The small molecule below binds the protein below.
Small molecule (SMILES): CC(=O)N[C@H]1[C@H](O[C@H]2[C@H](O)[C@@H](NC(C)=O)CO[C@@H]2CO[C@@H]2O[C@@H](C)[C@@H](O)[C@@H](O)[C@@H]2O)O[C@H](CO)[C@@H](O[C@@H]2O[C@H](CO[C@H]3O[C@H](CO)[C@@H](O)[C@H](O)[C@@H]3O)[C@@H](O)[C@H](O[C@H]3O[C@H](CO)[C@@H](O)[C@H](O)[C@@H]3O)[C@@H]2O)[C@@H]1O

Sequence of chain 1.A:
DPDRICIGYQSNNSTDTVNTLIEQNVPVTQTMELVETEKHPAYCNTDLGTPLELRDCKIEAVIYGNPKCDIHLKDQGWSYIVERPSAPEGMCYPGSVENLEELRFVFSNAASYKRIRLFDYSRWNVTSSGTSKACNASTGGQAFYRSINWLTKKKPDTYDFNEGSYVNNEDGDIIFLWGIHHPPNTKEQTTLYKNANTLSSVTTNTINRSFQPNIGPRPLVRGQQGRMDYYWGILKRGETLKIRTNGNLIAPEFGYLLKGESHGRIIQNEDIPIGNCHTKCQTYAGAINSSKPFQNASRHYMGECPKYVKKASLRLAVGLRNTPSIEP

Binding-site contacts:
Ligand atom C3 contacts residue ASN136 of chain 1.A at 3.8 Å.
Ligand atom C1 contacts residue LYS133 of chain 1.A at 3.2 Å.
Ligand atom C8 contacts residue ALA134 of chain 1.A at 4.0 Å (hydrophobic).
Ligand atom C6 contacts residue LYS133 of chain 1.A at 4.4 Å.
Ligand atom C5 contacts residue LYS133 of chain 1.A at 3.9 Å.
Ligand atom N2 contacts residue LYS133 of chain 1.A at 2.8 Å (salt-bridge).
Ligand atom C5 contacts residue GLY140 of chain 1.A at 3.7 Å.
Ligand atom C3 contacts residue LYS133 of chain 1.A at 4.4 Å.
Ligand atom O5 contacts residue ASN136 of chain 1.A at 2.3 Å (h-bond).
Ligand atom C8 contacts residue ARG222 of chain 1.A at 3.8 Å.
Ligand atom C6 contacts residue GLY141 of chain 1.A at 4.1 Å.
Ligand atom O7 contacts residue ASN136 of chain 1.A at 4.1 Å.
Ligand atom O5 contacts residue GLY140 of chain 1.A at 4.2 Å.
Ligand atom C6 contacts residue GLY140 of chain 1.A at 3.6 Å.
Ligand atom C2 contacts residue LYS133 of chain 1.A at 3.6 Å.
Ligand atom C2 contacts residue ASN136 of chain 1.A at 2.4 Å.
Ligand atom C7 contacts residue LYS133 of chain 1.A at 3.6 Å.
Ligand atom C1 contacts residue ASN136 of chain 1.A at 1.4 Å.
Ligand atom C5 contacts residue ASN136 of chain 1.A at 3.6 Å.
Ligand atom C7 contacts residue ASN136 of chain 1.A at 3.8 Å.
Ligand atom O7 contacts residue LYS133 of chain 1.A at 3.0 Å (salt-bridge).
Ligand atom C4 contacts residue ASN136 of chain 1.A at 4.2 Å.
Ligand atom C8 contacts residue LYS133 of chain 1.A at 3.6 Å.
Ligand atom N2 contacts residue ASN136 of chain 1.A at 3.0 Å (h-bond).